A small-molecule ligand and the protein it binds are described below.
Small molecule (SMILES): Cn1cc([C@H]2C[C@H]3CSC(N)=N[C@@]3(c3ccc(F)cc3F)CO2)cn1

Sequence of chain 1.A:
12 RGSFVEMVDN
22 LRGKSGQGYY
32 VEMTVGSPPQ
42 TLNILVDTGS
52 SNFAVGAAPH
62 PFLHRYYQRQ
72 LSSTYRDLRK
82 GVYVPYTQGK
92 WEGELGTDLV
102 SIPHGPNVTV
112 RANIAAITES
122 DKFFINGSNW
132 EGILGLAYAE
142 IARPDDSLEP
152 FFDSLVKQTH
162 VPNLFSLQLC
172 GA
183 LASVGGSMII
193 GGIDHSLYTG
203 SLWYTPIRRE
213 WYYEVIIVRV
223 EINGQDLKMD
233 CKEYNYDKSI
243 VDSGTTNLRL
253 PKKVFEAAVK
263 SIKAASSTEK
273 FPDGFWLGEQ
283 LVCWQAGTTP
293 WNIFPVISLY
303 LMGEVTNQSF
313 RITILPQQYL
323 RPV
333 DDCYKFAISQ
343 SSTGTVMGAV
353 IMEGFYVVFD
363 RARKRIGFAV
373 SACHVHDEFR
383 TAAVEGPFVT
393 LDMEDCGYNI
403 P

Binding-site contacts:
Ligand atom C7 contacts residue ASP48 of chain 1.A at 3.4 Å.
Ligand atom F2 contacts residue ILE126 of chain 1.A at 3.8 Å.
Ligand atom C6 contacts residue PHE124 of chain 1.A at 3.8 Å (hydrophobic).
Ligand atom O1 contacts residue SER51 of chain 1.A at 3.4 Å.
Ligand atom C17 contacts residue TYR214 of chain 1.A at 3.5 Å (hydrophobic).
Ligand atom N3 contacts residue ARG144 of chain 1.A at 3.3 Å.
Ligand atom C12 contacts residue TYR87 of chain 1.A at 3.7 Å (hydrophobic).
Ligand atom C2 contacts residue ILE134 of chain 1.A at 4.0 Å (hydrophobic).
Ligand atom C14 contacts residue ASP244 of chain 1.A at 3.9 Å.
Ligand atom N1 contacts residue ASP48 of chain 1.A at 2.7 Å (salt-bridge).
Ligand atom O1 contacts residue ASP48 of chain 1.A at 3.7 Å.
Ligand atom C1 contacts residue ILE134 of chain 1.A at 4.0 Å (hydrophobic).
Ligand atom C17 contacts residue ARG144 of chain 1.A at 3.7 Å.
Ligand atom C17 contacts residue ILE142 of chain 1.A at 4.0 Å (hydrophobic).
Ligand atom N2 contacts residue GLY246 of chain 1.A at 3.9 Å.
Ligand atom N2 contacts residue ASP48 of chain 1.A at 2.8 Å (salt-bridge).
Ligand atom C11 contacts residue ASP48 of chain 1.A at 3.6 Å.
Ligand atom C3 contacts residue DMS1 of chain 1.G at 3.7 Å.
Ligand atom S1 contacts residue THR247 of chain 1.A at 3.9 Å.
Ligand atom C8 contacts residue TYR87 of chain 1.A at 4.0 Å (hydrophobic).
Ligand atom C14 contacts residue ASP48 of chain 1.A at 3.5 Å.
Ligand atom F2 contacts residue LEU46 of chain 1.A at 4.0 Å.
Ligand atom C13 contacts residue GLN89 of chain 1.A at 3.6 Å.
Ligand atom C5 contacts residue PHE124 of chain 1.A at 3.9 Å (hydrophobic).
Ligand atom C16 contacts residue GLY50 of chain 1.A at 3.6 Å.
Ligand atom C14 contacts residue GLY246 of chain 1.A at 4.0 Å.
Ligand atom F2 contacts residue TRP131 of chain 1.A at 3.3 Å.
Ligand atom C16 contacts residue SER51 of chain 1.A at 3.6 Å.
Ligand atom N2 contacts residue ASP244 of chain 1.A at 2.8 Å (salt-bridge).
Ligand atom C9 contacts residue TYR87 of chain 1.A at 3.8 Å (hydrophobic).
Ligand atom C7 contacts residue ILE134 of chain 1.A at 3.7 Å (hydrophobic).
Ligand atom C4 contacts residue DMS1 of chain 1.G at 4.0 Å.
Ligand atom F1 contacts residue PHE124 of chain 1.A at 3.3 Å.
Ligand atom C2 contacts residue GLY246 of chain 1.A at 3.5 Å.
Ligand atom F1 contacts residue TYR87 of chain 1.A at 2.9 Å.
Ligand atom C3 contacts residue GLY246 of chain 1.A at 3.6 Å.
Ligand atom N2 contacts residue GLY50 of chain 1.A at 3.7 Å.
Ligand atom F2 contacts residue DMS1 of chain 1.G at 3.2 Å.
Ligand atom C6 contacts residue TYR87 of chain 1.A at 3.9 Å (hydrophobic).
Ligand atom C15 contacts residue VAL85 of chain 1.A at 3.7 Å (hydrophobic).